A small-molecule ligand and the protein it binds are described below.
Small molecule (SMILES): CC(=O)N[C@@H]1[C@@H](O)[C@H](O)[C@@H](CO)O[C@H]1O

Binding-site contacts:
Ligand atom C5 contacts residue ASN290 of chain 3.A at 3.7 Å.
Ligand atom O5 contacts residue VAL302 of chain 3.A at 4.3 Å.
Ligand atom C3 contacts residue VAL302 of chain 3.A at 3.9 Å (hydrophobic).
Ligand atom N2 contacts residue VAL302 of chain 3.A at 3.4 Å (h-bond).
Ligand atom C1 contacts residue ASN290 of chain 3.A at 1.5 Å.
Ligand atom O5 contacts residue ASN290 of chain 3.A at 2.4 Å (h-bond).
Ligand atom C2 contacts residue ASN290 of chain 3.A at 2.3 Å.
Ligand atom C7 contacts residue VAL302 of chain 3.A at 4.2 Å (hydrophobic).
Ligand atom C8 contacts residue SER51 of chain 3.A at 4.5 Å.
Ligand atom C1 contacts residue VAL302 of chain 3.A at 3.3 Å (hydrophobic).
Ligand atom C6 contacts residue GLU403 of chain 3.A at 4.5 Å.
Ligand atom C3 contacts residue ASN290 of chain 3.A at 3.7 Å.
Ligand atom O6 contacts residue ASN303 of chain 3.A at 3.6 Å.
Ligand atom N2 contacts residue ASN290 of chain 3.A at 2.7 Å (h-bond).
Ligand atom O5 contacts residue ASN303 of chain 3.A at 3.6 Å (h-bond).
Ligand atom C7 contacts residue ASN290 of chain 3.A at 3.1 Å.
Ligand atom C2 contacts residue VAL302 of chain 3.A at 3.7 Å (hydrophobic).
Ligand atom C1 contacts residue ASN303 of chain 3.A at 3.8 Å.
Ligand atom O7 contacts residue ASN290 of chain 3.A at 3.2 Å (h-bond).
Ligand atom C5 contacts residue VAL302 of chain 3.A at 4.5 Å (hydrophobic).
Ligand atom C8 contacts residue ASN50 of chain 3.A at 3.6 Å.
Ligand atom C5 contacts residue ASN303 of chain 3.A at 4.0 Å.
Ligand atom O6 contacts residue GLU403 of chain 3.A at 3.4 Å (salt-bridge).
Ligand atom C4 contacts residue ASN290 of chain 3.A at 4.1 Å.
Ligand atom C8 contacts residue VAL302 of chain 3.A at 3.9 Å (hydrophobic).
Ligand atom C8 contacts residue ASN290 of chain 3.A at 4.3 Å.
Ligand atom C6 contacts residue ASN303 of chain 3.A at 4.5 Å.

Sequence of chain 3.A:
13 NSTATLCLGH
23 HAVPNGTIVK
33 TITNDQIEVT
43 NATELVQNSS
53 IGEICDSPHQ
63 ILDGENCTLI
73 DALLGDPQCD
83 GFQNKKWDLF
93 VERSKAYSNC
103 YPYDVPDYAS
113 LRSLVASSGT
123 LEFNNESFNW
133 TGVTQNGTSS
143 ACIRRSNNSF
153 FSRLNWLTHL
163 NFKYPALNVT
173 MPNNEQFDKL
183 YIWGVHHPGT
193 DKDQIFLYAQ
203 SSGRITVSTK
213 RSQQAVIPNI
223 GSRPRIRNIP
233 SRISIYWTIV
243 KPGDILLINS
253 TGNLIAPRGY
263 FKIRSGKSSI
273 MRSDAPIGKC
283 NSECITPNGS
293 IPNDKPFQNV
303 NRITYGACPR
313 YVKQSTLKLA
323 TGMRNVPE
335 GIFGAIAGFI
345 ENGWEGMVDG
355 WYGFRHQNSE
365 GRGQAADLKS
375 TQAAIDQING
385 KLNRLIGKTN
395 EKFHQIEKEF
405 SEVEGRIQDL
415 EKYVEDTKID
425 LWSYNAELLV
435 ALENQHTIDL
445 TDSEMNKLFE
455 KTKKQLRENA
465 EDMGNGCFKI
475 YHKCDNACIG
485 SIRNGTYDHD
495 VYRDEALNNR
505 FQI